Sequence of chain 1.A:
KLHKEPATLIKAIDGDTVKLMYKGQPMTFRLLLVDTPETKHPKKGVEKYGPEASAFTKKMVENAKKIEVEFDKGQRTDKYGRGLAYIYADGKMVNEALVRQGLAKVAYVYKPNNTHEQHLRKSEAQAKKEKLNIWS

This protein binds this small molecule.
Small molecule (SMILES): Cc1cn([C@H]2C[C@H](OP(=O)(O)O)[C@@H](COP(=O)(O)O)O2)c(=O)[nH]c1=O

Binding-site contacts:
Ligand atom O1P contacts residue TYR85 of chain 1.A at 3.4 Å (h-bond).
Ligand atom C2 contacts residue ASP83 of chain 1.A at 3.9 Å.
Ligand atom O6P contacts residue ARG35 of chain 1.A at 3.0 Å (salt-bridge).
Ligand atom O5P contacts residue TYR113 of chain 1.A at 3.9 Å.
Ligand atom C5' contacts residue TYR113 of chain 1.A at 3.4 Å (hydrophobic).
Ligand atom O4 contacts residue LEU37 of chain 1.A at 3.9 Å.
Ligand atom O3' contacts residue TYR85 of chain 1.A at 4.1 Å.
Ligand atom P2 contacts residue ARG35 of chain 1.A at 3.6 Å.
Ligand atom C5' contacts residue ARG87 of chain 1.A at 4.1 Å.
Ligand atom C2 contacts residue TYR115 of chain 1.A at 3.8 Å (hydrophobic).
Ligand atom O5' contacts residue ARG87 of chain 1.A at 3.1 Å (salt-bridge).
Ligand atom C4 contacts residue LEU89 of chain 1.A at 3.8 Å (hydrophobic).
Ligand atom C3' contacts residue TYR113 of chain 1.A at 4.0 Å (hydrophobic).
Ligand atom O2 contacts residue ASP83 of chain 1.A at 3.7 Å.
Ligand atom O5P contacts residue ARG35 of chain 1.A at 2.9 Å (salt-bridge).
Ligand atom P1 contacts residue LYS84 of chain 1.A at 3.7 Å.
Ligand atom P2 contacts residue ARG87 of chain 1.A at 4.0 Å.
Ligand atom O5P contacts residue CO1 of chain 1.B at 3.2 Å.
Ligand atom O1P contacts residue LYS84 of chain 1.A at 2.8 Å (salt-bridge).
Ligand atom N3 contacts residue ASP83 of chain 1.A at 4.1 Å.
Ligand atom C5M contacts residue LEU36 of chain 1.A at 4.0 Å (hydrophobic).
Ligand atom O5P contacts residue ASP40 of chain 1.A at 3.5 Å (salt-bridge).
Ligand atom O2P contacts residue TYR85 of chain 1.A at 2.9 Å (h-bond).
Ligand atom O4 contacts residue TYR115 of chain 1.A at 4.0 Å.
Ligand atom O4 contacts residue LEU89 of chain 1.A at 3.6 Å.
Ligand atom N3 contacts residue TYR115 of chain 1.A at 3.6 Å.
Ligand atom C6 contacts residue TYR113 of chain 1.A at 4.1 Å (hydrophobic).
Ligand atom O3' contacts residue LYS84 of chain 1.A at 3.4 Å (salt-bridge).
Ligand atom P1 contacts residue TYR85 of chain 1.A at 3.5 Å.
Ligand atom O6P contacts residue ARG87 of chain 1.A at 2.8 Å (salt-bridge).
Ligand atom N3 contacts residue LEU89 of chain 1.A at 4.1 Å.
Ligand atom C4 contacts residue TYR115 of chain 1.A at 4.0 Å (hydrophobic).
Ligand atom O4' contacts residue TYR85 of chain 1.A at 4.1 Å.
Ligand atom O4' contacts residue ARG87 of chain 1.A at 3.1 Å (salt-bridge).
Ligand atom C5 contacts residue TYR113 of chain 1.A at 3.9 Å (hydrophobic).
Ligand atom C5M contacts residue TYR113 of chain 1.A at 3.8 Å (hydrophobic).
Ligand atom C2' contacts residue TYR113 of chain 1.A at 3.7 Å (hydrophobic).
Ligand atom C5M contacts residue ARG35 of chain 1.A at 3.7 Å.
Ligand atom O5' contacts residue ARG35 of chain 1.A at 3.7 Å.
Ligand atom C4' contacts residue ARG87 of chain 1.A at 3.9 Å.